Sequence of chain 1.D:
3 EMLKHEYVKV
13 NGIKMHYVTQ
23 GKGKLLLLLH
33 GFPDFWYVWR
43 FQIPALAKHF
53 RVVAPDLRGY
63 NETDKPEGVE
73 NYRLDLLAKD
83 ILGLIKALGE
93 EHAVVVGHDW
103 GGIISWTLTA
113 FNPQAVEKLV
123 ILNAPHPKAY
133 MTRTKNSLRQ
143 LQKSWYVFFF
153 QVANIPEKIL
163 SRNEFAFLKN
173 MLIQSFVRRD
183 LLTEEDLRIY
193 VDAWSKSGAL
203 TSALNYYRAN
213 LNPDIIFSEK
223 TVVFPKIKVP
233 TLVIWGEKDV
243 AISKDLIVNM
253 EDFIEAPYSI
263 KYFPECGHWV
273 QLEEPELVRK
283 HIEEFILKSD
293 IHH

A protein and the small-molecule ligand that binds it are described below.
Small molecule (SMILES): C=C(C)[C@@H]1CC[C@]2(C)O[C@@H]2C1

Binding-site contacts:
Ligand atom C22 contacts residue TYR132 of chain 1.D at 2.6 Å (hydrophobic).
Ligand atom C6 contacts residue LEU213 of chain 1.D at 3.8 Å (hydrophobic).
Ligand atom O14 contacts residue ILE105 of chain 1.D at 4.0 Å.
Ligand atom C17 contacts residue SER146 of chain 1.D at 4.2 Å.
Ligand atom C22 contacts residue GLN142 of chain 1.D at 3.2 Å.
Ligand atom C17 contacts residue TYR132 of chain 1.D at 2.3 Å (hydrophobic).
Ligand atom C8 contacts residue ILE105 of chain 1.D at 3.9 Å (hydrophobic).
Ligand atom C4 contacts residue PRO127 of chain 1.D at 4.2 Å (hydrophobic).
Ligand atom C8 contacts residue TYR209 of chain 1.D at 4.4 Å (hydrophobic).
Ligand atom C8 contacts residue ASP101 of chain 1.D at 3.0 Å.
Ligand atom C7 contacts residue ASP101 of chain 1.D at 3.8 Å.
Ligand atom O14 contacts residue PRO127 of chain 1.D at 3.9 Å.
Ligand atom O14 contacts residue ASP101 of chain 1.D at 3.7 Å.
Ligand atom O14 contacts residue ILE244 of chain 1.D at 4.3 Å.
Ligand atom C21 contacts residue LEU213 of chain 1.D at 4.2 Å (hydrophobic).
Ligand atom C6 contacts residue TYR148 of chain 1.D at 4.5 Å (hydrophobic).
Ligand atom C4 contacts residue TYR132 of chain 1.D at 4.2 Å (hydrophobic).
Ligand atom C5 contacts residue ILE105 of chain 1.D at 2.8 Å (hydrophobic).
Ligand atom C2 contacts residue TYR148 of chain 1.D at 3.4 Å (hydrophobic).
Ligand atom C17 contacts residue GLN142 of chain 1.D at 4.5 Å.
Ligand atom C21 contacts residue TYR132 of chain 1.D at 1.4 Å (hydrophobic).
Ligand atom C7 contacts residue TYR148 of chain 1.D at 4.0 Å (hydrophobic).
Ligand atom C3 contacts residue ILE105 of chain 1.D at 3.6 Å (hydrophobic).
Ligand atom C3 contacts residue TRP102 of chain 1.D at 4.3 Å (hydrophobic).
Ligand atom C6 contacts residue TYR132 of chain 1.D at 3.7 Å (hydrophobic).
Ligand atom C22 contacts residue ALA243 of chain 1.D at 3.7 Å (hydrophobic).
Ligand atom C4 contacts residue ILE105 of chain 1.D at 3.4 Å (hydrophobic).
Ligand atom C5 contacts residue TRP102 of chain 1.D at 4.0 Å (hydrophobic).
Ligand atom C5 contacts residue LEU213 of chain 1.D at 3.9 Å (hydrophobic).
Ligand atom C17 contacts residue LEU213 of chain 1.D at 4.4 Å (hydrophobic).
Ligand atom C4 contacts residue LEU213 of chain 1.D at 3.9 Å (hydrophobic).
Ligand atom C8 contacts residue TRP102 of chain 1.D at 3.2 Å (hydrophobic).
Ligand atom C3 contacts residue ASP101 of chain 1.D at 3.9 Å.
Ligand atom C22 contacts residue SER146 of chain 1.D at 3.3 Å.